Binding-site contacts:
Ligand atom C6 contacts residue PHE104 of chain 1.A at 4.3 Å (hydrophobic).
Ligand atom C3 contacts residue THR61 of chain 1.A at 4.2 Å.
Ligand atom C3 contacts residue SER33 of chain 1.A at 4.1 Å.
Ligand atom C1 contacts residue HIS63 of chain 1.A at 4.1 Å.
Ligand atom O3 contacts residue THR61 of chain 1.A at 3.3 Å.
Ligand atom C7 contacts residue PRO103 of chain 1.A at 3.7 Å (hydrophobic).
Ligand atom O4 contacts residue ZN1 of chain 1.G at 3.7 Å.
Ligand atom C2 contacts residue ASN106 of chain 1.A at 4.4 Å.
Ligand atom C5 contacts residue HIS63 of chain 1.A at 2.9 Å.
Ligand atom C7 contacts residue ASN106 of chain 1.A at 3.1 Å.
Ligand atom C1 contacts residue GLY34 of chain 1.A at 4.5 Å.
Ligand atom C1 contacts residue GLY105 of chain 1.A at 4.2 Å.
Ligand atom C5 contacts residue PHE104 of chain 1.A at 4.3 Å (hydrophobic).
Ligand atom C7 contacts residue SER33 of chain 1.A at 4.4 Å.
Ligand atom O1 contacts residue PHE104 of chain 1.A at 3.9 Å.
Ligand atom O2 contacts residue ASN106 of chain 1.A at 4.1 Å.
Ligand atom C4 contacts residue HIS63 of chain 1.A at 2.8 Å.
Ligand atom O1 contacts residue GLY105 of chain 1.A at 3.0 Å (h-bond).
Ligand atom O1 contacts residue ASN106 of chain 1.A at 3.3 Å (h-bond).
Ligand atom O3 contacts residue HIS63 of chain 1.A at 3.7 Å.
Ligand atom C1 contacts residue SER33 of chain 1.A at 4.0 Å.
Ligand atom O3 contacts residue SER33 of chain 1.A at 4.2 Å.
Ligand atom O4 contacts residue THR61 of chain 1.A at 4.5 Å.
Ligand atom C3 contacts residue HIS63 of chain 1.A at 2.9 Å.
Ligand atom O5 contacts residue HIS63 of chain 1.A at 4.0 Å.
Ligand atom C7 contacts residue GLY105 of chain 1.A at 2.7 Å.
Ligand atom C1 contacts residue ASN106 of chain 1.A at 4.1 Å.
Ligand atom C7 contacts residue PHE104 of chain 1.A at 3.4 Å (hydrophobic).
Ligand atom O1 contacts residue SER33 of chain 1.A at 3.6 Å (h-bond).
Ligand atom O1 contacts residue GLY34 of chain 1.A at 3.7 Å.
Ligand atom O4 contacts residue HIS63 of chain 1.A at 2.4 Å (h-bond).
Ligand atom C2 contacts residue GLY34 of chain 1.A at 4.2 Å.
Ligand atom C2 contacts residue SER33 of chain 1.A at 4.1 Å.
Ligand atom C2 contacts residue HIS63 of chain 1.A at 4.0 Å.
Ligand atom C6 contacts residue HIS63 of chain 1.A at 3.7 Å.

Sequence of chain 1.A:
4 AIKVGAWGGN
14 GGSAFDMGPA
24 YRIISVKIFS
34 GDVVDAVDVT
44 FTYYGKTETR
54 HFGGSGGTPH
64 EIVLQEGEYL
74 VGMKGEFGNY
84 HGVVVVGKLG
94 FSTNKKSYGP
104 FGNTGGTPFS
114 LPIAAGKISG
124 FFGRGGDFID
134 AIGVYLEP

This small molecule binds to this protein.
Small molecule (SMILES): CO[C@H]1O[C@H](CO)[C@@H](O)[C@H](O)[C@@H]1O